Binding-site contacts:
Ligand atom O41 contacts residue GLU258 of chain 1.A at 4.2 Å.
Ligand atom O2 contacts residue GLU258 of chain 1.A at 3.5 Å (salt-bridge).
Ligand atom C3 contacts residue GLU209 of chain 1.A at 4.1 Å.
Ligand atom O2 contacts residue ASN180 of chain 1.A at 3.1 Å (h-bond).
Ligand atom O43 contacts residue ARG417 of chain 1.A at 3.5 Å (salt-bridge).
Ligand atom O2 contacts residue ASP211 of chain 1.A at 4.1 Å.
Ligand atom O3 contacts residue ASN180 of chain 1.A at 3.9 Å.
Ligand atom O3 contacts residue ARG417 of chain 1.A at 2.3 Å (salt-bridge).
Ligand atom C3 contacts residue ASN180 of chain 1.A at 4.1 Å.
Ligand atom C2 contacts residue CA1 of chain 1.C at 3.5 Å.
Ligand atom O1 contacts residue HIS224 of chain 1.A at 3.8 Å.
Ligand atom C3 contacts residue HIS179 of chain 1.A at 3.5 Å.
Ligand atom O42 contacts residue ARG417 of chain 1.A at 2.3 Å (salt-bridge).
Ligand atom O42 contacts residue SER390 of chain 1.A at 2.7 Å (h-bond).
Ligand atom C5 contacts residue GLU258 of chain 1.A at 4.1 Å.
Ligand atom O4 contacts residue TYR419 of chain 1.A at 3.8 Å.
Ligand atom C4 contacts residue GLU258 of chain 1.A at 3.7 Å.
Ligand atom C2 contacts residue HIS179 of chain 1.A at 3.0 Å.
Ligand atom C3 contacts residue TYR419 of chain 1.A at 3.6 Å (hydrophobic).
Ligand atom P4 contacts residue ARG417 of chain 1.A at 3.2 Å.
Ligand atom O2 contacts residue GLU209 of chain 1.A at 4.0 Å.
Ligand atom O43 contacts residue GLU258 of chain 1.A at 3.6 Å (salt-bridge).
Ligand atom C3 contacts residue CA1 of chain 1.C at 4.1 Å.
Ligand atom O42 contacts residue LYS306 of chain 1.A at 3.8 Å.
Ligand atom O43 contacts residue GLU209 of chain 1.A at 4.1 Å.
Ligand atom C5 contacts residue TYR419 of chain 1.A at 4.2 Å (hydrophobic).
Ligand atom C2 contacts residue ASN180 of chain 1.A at 3.2 Å.
Ligand atom O51 contacts residue TYR419 of chain 1.A at 3.9 Å.
Ligand atom C4 contacts residue ARG417 of chain 1.A at 3.7 Å.
Ligand atom C1 contacts residue HIS179 of chain 1.A at 3.8 Å.
Ligand atom O2 contacts residue CA1 of chain 1.C at 2.4 Å.
Ligand atom C4 contacts residue CA1 of chain 1.C at 4.1 Å.
Ligand atom C3 contacts residue ARG417 of chain 1.A at 3.4 Å.
Ligand atom O2 contacts residue HIS179 of chain 1.A at 4.0 Å.
Ligand atom O3 contacts residue HIS179 of chain 1.A at 2.8 Å.
Ligand atom O3 contacts residue GLU209 of chain 1.A at 3.2 Å (salt-bridge).
Ligand atom O4 contacts residue ARG417 of chain 1.A at 3.1 Å (salt-bridge).
Ligand atom O3 contacts residue TYR419 of chain 1.A at 3.5 Å.
Ligand atom O1 contacts residue HIS179 of chain 1.A at 4.1 Å.
Ligand atom O5 contacts residue GLU258 of chain 1.A at 3.6 Å (salt-bridge).

This small molecule binds to this protein.
Small molecule (SMILES): O=P(O)(O)O[C@@H]1[C@@H](O)[C@H](O)[C@H](O)[C@H](O)[C@H]1OP(=O)(O)O

Sequence of chain 1.A:
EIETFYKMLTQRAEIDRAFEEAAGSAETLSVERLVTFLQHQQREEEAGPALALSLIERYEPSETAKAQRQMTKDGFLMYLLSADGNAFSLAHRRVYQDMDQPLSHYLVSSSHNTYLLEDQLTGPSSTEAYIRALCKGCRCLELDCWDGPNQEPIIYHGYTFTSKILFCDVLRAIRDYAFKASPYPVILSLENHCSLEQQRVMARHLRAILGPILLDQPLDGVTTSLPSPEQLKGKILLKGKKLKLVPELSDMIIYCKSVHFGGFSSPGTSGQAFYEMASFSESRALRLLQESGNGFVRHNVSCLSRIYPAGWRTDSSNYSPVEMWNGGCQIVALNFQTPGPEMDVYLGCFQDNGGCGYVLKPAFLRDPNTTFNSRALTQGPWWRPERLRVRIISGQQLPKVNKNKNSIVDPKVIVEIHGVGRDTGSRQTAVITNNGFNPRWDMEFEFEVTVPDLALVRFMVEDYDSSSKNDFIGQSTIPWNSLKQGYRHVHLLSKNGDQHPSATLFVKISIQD